Binding-site contacts:
Ligand atom N7 contacts residue SER629 of chain 39.A at 3.1 Å (h-bond).
Ligand atom C6 contacts residue SER629 of chain 39.A at 3.5 Å.
Ligand atom O1P contacts residue HIS625 of chain 19.A at 2.8 Å (h-bond).
Ligand atom N1 contacts residue GLY636 of chain 39.A at 2.9 Å (h-bond).
Ligand atom C8 contacts residue PRO412 of chain 39.A at 4.3 Å (hydrophobic).
Ligand atom C1' contacts residue HIS627 of chain 39.A at 4.3 Å.
Ligand atom P contacts residue HIS625 of chain 19.A at 3.9 Å.
Ligand atom C5 contacts residue PRO628 of chain 39.A at 2.7 Å (hydrophobic).
Ligand atom C5 contacts residue SER629 of chain 39.A at 3.5 Å.
Ligand atom N1 contacts residue PRO628 of chain 39.A at 3.2 Å (h-bond).
Ligand atom C8 contacts residue PRO628 of chain 39.A at 3.8 Å (hydrophobic).
Ligand atom N7 contacts residue PRO628 of chain 39.A at 3.3 Å (h-bond).
Ligand atom N6 contacts residue PHE635 of chain 39.A at 3.7 Å.
Ligand atom N6 contacts residue PRO628 of chain 39.A at 3.4 Å (h-bond).
Ligand atom N7 contacts residue ASN606 of chain 39.A at 4.2 Å.
Ligand atom O3' contacts residue PRO628 of chain 39.A at 4.1 Å.
Ligand atom C2' contacts residue HIS627 of chain 39.A at 3.2 Å.
Ligand atom N6 contacts residue GLY634 of chain 39.A at 3.8 Å.
Ligand atom N7 contacts residue PRO412 of chain 39.A at 4.3 Å.
Ligand atom C8 contacts residue HIS627 of chain 39.A at 3.5 Å.
Ligand atom N9 contacts residue PRO628 of chain 39.A at 3.7 Å.
Ligand atom N6 contacts residue GLY636 of chain 39.A at 3.2 Å (h-bond).
Ligand atom C8 contacts residue SER629 of chain 39.A at 4.2 Å.
Ligand atom C6 contacts residue GLY636 of chain 39.A at 3.6 Å.
Ligand atom N1 contacts residue VAL411 of chain 39.A at 4.3 Å.
Ligand atom C2 contacts residue GLY636 of chain 39.A at 3.2 Å.
Ligand atom C4 contacts residue PRO412 of chain 39.A at 4.1 Å (hydrophobic).
Ligand atom C1' contacts residue PRO628 of chain 39.A at 3.9 Å (hydrophobic).
Ligand atom C5 contacts residue PRO412 of chain 39.A at 4.2 Å (hydrophobic).
Ligand atom C6 contacts residue PRO628 of chain 39.A at 2.8 Å (hydrophobic).
Ligand atom N7 contacts residue HIS627 of chain 39.A at 4.1 Å.
Ligand atom N6 contacts residue SER629 of chain 39.A at 3.0 Å (h-bond).
Ligand atom N9 contacts residue PRO412 of chain 39.A at 4.2 Å.
Ligand atom C6 contacts residue PRO412 of chain 39.A at 4.3 Å (hydrophobic).
Ligand atom C2 contacts residue PRO628 of chain 39.A at 3.5 Å (hydrophobic).
Ligand atom C3' contacts residue HIS627 of chain 39.A at 4.3 Å.
Ligand atom C4 contacts residue PRO628 of chain 39.A at 3.0 Å (hydrophobic).
Ligand atom C2' contacts residue PRO628 of chain 39.A at 3.6 Å (hydrophobic).
Ligand atom N3 contacts residue PRO628 of chain 39.A at 3.5 Å (h-bond).
Ligand atom O2P contacts residue ASP623 of chain 19.A at 3.2 Å (salt-bridge).

Sequence of chain 19.A:
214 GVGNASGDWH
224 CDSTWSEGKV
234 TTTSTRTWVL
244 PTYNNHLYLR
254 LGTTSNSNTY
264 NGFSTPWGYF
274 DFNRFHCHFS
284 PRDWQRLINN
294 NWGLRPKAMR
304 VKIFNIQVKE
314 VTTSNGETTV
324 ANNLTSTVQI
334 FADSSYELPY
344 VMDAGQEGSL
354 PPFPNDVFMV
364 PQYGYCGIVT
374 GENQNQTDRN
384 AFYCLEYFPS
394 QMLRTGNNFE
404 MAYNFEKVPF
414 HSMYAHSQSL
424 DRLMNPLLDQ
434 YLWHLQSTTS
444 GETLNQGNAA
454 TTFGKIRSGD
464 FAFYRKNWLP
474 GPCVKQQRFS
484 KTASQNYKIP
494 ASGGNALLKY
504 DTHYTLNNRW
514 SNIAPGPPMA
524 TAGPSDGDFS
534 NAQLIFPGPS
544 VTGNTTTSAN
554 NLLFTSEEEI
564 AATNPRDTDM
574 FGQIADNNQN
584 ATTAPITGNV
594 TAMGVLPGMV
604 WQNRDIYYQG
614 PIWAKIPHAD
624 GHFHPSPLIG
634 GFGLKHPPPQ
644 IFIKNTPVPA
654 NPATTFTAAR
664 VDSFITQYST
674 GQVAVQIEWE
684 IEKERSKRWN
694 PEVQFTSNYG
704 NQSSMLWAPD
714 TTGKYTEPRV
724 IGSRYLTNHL

A protein and the small-molecule ligand that binds it are described below.
Small molecule (SMILES): Nc1ncnc2c1ncn2[C@H]1C[C@H](O)[C@@H](COP(=O)(O)O)O1

Sequence of chain 39.A:
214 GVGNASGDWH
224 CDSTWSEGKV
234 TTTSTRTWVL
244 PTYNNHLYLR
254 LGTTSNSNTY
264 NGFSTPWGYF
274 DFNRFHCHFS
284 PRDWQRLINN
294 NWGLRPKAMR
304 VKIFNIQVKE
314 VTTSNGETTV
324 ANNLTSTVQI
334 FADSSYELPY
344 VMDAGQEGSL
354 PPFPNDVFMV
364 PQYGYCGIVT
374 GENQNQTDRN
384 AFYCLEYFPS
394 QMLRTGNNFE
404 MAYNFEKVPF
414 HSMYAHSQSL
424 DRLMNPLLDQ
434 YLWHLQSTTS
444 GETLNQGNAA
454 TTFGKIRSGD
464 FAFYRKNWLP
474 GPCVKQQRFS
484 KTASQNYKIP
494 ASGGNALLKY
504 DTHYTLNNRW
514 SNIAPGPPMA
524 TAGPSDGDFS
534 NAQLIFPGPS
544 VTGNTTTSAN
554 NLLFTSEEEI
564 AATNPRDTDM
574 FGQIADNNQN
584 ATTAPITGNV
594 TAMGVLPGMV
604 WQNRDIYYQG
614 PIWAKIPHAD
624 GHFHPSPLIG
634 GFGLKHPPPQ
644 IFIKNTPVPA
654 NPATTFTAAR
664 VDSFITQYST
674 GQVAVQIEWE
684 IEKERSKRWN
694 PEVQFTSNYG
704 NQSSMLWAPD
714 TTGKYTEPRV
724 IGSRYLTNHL